Sequence of chain 1.B:
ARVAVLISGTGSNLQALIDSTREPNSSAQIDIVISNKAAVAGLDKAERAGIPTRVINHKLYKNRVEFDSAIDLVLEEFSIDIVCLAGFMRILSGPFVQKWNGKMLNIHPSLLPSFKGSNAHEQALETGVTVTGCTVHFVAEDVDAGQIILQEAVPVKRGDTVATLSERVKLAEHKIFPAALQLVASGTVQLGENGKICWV

Binding-site contacts:
Ligand atom N3 contacts residue ALA140 of chain 1.B at 2.8 Å (h-bond).
Ligand atom N8 contacts residue ILE91 of chain 1.B at 3.6 Å.
Ligand atom O2 contacts residue ILE91 of chain 1.B at 2.9 Å (h-bond).
Ligand atom O3 contacts residue ARG64 of chain 1.B at 2.6 Å (salt-bridge).
Ligand atom N2 contacts residue LEU92 of chain 1.B at 2.8 Å (h-bond).
Ligand atom N8 contacts residue ARG90 of chain 1.B at 2.9 Å (salt-bridge).
Ligand atom F2 contacts residue SER118 of chain 1.B at 3.5 Å.
Ligand atom OA2 contacts residue ASN106 of chain 1.B at 3.1 Å (h-bond).
Ligand atom N3 contacts residue GLU141 of chain 1.B at 3.5 Å (salt-bridge).
Ligand atom C15 contacts residue MET89 of chain 1.B at 3.3 Å (hydrophobic).
Ligand atom O1 contacts residue ASP144 of chain 1.B at 3.0 Å (salt-bridge).
Ligand atom OA1 contacts residue GLY117 of chain 1.B at 3.1 Å (h-bond).
Ligand atom O2 contacts residue ARG64 of chain 1.B at 2.8 Å (salt-bridge).
Ligand atom OA1 contacts residue HIS108 of chain 1.B at 3.1 Å (h-bond).
Ligand atom C5 contacts residue ASP144 of chain 1.B at 3.2 Å.
Ligand atom F2 contacts residue MET89 of chain 1.B at 3.5 Å.
Ligand atom N8 contacts residue LEU92 of chain 1.B at 3.4 Å (h-bond).
Ligand atom F1 contacts residue GAR1 of chain 1.H at 2.3 Å.
Ligand atom F contacts residue GAR1 of chain 1.H at 3.5 Å.
Ligand atom F contacts residue PRO109 of chain 1.B at 3.4 Å.
Ligand atom C12 contacts residue VAL143 of chain 1.B at 3.4 Å (hydrophobic).
Ligand atom C6 contacts residue GAR1 of chain 1.H at 3.3 Å.
Ligand atom N contacts residue MET89 of chain 1.B at 3.0 Å (h-bond).
Ligand atom O1 contacts residue ALA140 of chain 1.B at 3.6 Å (h-bond).
Ligand atom C1 contacts residue ASP144 of chain 1.B at 2.7 Å.
Ligand atom F contacts residue HIS108 of chain 1.B at 3.4 Å.
Ligand atom N2 contacts residue GLU141 of chain 1.B at 3.0 Å (salt-bridge).
Ligand atom C18 contacts residue ARG64 of chain 1.B at 3.3 Å.
Ligand atom C5 contacts residue HIS108 of chain 1.B at 3.5 Å.
Ligand atom O2 contacts residue ARG90 of chain 1.B at 3.6 Å.
Ligand atom C10 contacts residue ASP144 of chain 1.B at 3.5 Å.
Ligand atom OA2 contacts residue ASP144 of chain 1.B at 2.5 Å (salt-bridge).
Ligand atom OA2 contacts residue HIS108 of chain 1.B at 2.7 Å (h-bond).
Ligand atom OA1 contacts residue ASP144 of chain 1.B at 2.7 Å (salt-bridge).
Ligand atom F2 contacts residue GAR1 of chain 1.H at 3.5 Å.
Ligand atom C19 contacts residue MET89 of chain 1.B at 3.4 Å (hydrophobic).
Ligand atom C9 contacts residue VAL139 of chain 1.B at 3.5 Å (hydrophobic).
Ligand atom C8 contacts residue ALA140 of chain 1.B at 3.5 Å (hydrophobic).
Ligand atom O1 contacts residue VAL143 of chain 1.B at 3.4 Å.
Ligand atom N1 contacts residue LEU92 of chain 1.B at 2.9 Å (h-bond).

This small molecule binds to this protein.
Small molecule (SMILES): NC1NC(=O)C(CCC[C@H](c2ccc(C(=O)N[C@@H](CCC(=O)O)C(=O)O)cc2)C(O)(O)C(F)(F)F)C(N)N1